Binding-site contacts:
Ligand atom C3 contacts residue ASN122 of chain 1.A at 3.8 Å.
Ligand atom O5 contacts residue ASN122 of chain 1.A at 2.3 Å (h-bond).
Ligand atom N2 contacts residue ASN122 of chain 1.A at 3.0 Å (h-bond).
Ligand atom C7 contacts residue GLN100 of chain 1.A at 3.6 Å.
Ligand atom C8 contacts residue SER120 of chain 1.A at 3.9 Å.
Ligand atom C1 contacts residue ASN122 of chain 1.A at 1.4 Å.
Ligand atom C8 contacts residue GLN100 of chain 1.A at 2.4 Å.
Ligand atom C5 contacts residue ASN122 of chain 1.A at 3.6 Å.
Ligand atom C2 contacts residue ASN122 of chain 1.A at 2.5 Å.
Ligand atom O7 contacts residue ASN122 of chain 1.A at 3.8 Å.
Ligand atom C4 contacts residue ASN122 of chain 1.A at 4.2 Å.
Ligand atom C7 contacts residue ASN122 of chain 1.A at 3.6 Å.
Ligand atom O7 contacts residue GLN100 of chain 1.A at 3.3 Å (h-bond).

Sequence of chain 1.A:
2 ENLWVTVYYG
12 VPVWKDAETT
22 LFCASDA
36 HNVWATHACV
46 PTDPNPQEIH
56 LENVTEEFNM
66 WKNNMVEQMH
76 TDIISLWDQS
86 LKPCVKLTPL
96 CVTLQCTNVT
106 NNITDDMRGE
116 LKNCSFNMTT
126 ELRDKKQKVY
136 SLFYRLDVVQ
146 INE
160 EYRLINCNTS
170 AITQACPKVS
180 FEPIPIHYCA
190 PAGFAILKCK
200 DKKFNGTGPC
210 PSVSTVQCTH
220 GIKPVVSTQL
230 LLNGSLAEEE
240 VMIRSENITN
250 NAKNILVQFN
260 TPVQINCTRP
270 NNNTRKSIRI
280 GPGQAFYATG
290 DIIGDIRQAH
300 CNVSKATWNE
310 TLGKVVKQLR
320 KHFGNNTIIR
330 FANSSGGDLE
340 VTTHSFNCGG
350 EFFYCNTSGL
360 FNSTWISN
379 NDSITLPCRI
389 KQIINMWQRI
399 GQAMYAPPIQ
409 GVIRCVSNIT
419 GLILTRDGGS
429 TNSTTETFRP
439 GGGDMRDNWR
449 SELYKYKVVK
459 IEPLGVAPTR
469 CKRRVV

A small-molecule ligand and the protein it binds are described below.
Small molecule (SMILES): CC(=O)N[C@H]1[C@H](O[C@H]2[C@H](O)[C@@H](NC(C)=O)CO[C@@H]2CO)O[C@H](CO)[C@@H](O)[C@@H]1O